Binding-site contacts:
Ligand atom N3 contacts residue ILE132 of chain 1.A at 3.6 Å.
Ligand atom C2 contacts residue ARG106 of chain 1.A at 3.5 Å.
Ligand atom O1B contacts residue ARG106 of chain 1.A at 3.0 Å.
Ligand atom SB contacts residue ARG106 of chain 1.A at 3.6 Å.
Ligand atom N9 contacts residue PHE101 of chain 1.A at 3.6 Å.
Ligand atom O2' contacts residue SER61 of chain 1.A at 3.5 Å (h-bond).
Ligand atom N7 contacts residue PHE101 of chain 1.A at 3.6 Å.
Ligand atom O1B contacts residue SER133 of chain 1.A at 3.5 Å (h-bond).
Ligand atom O3B contacts residue ARG92 of chain 1.A at 2.4 Å (salt-bridge).
Ligand atom N1 contacts residue THR186 of chain 1.A at 3.5 Å (h-bond).
Ligand atom O3' contacts residue LYS171 of chain 1.A at 3.1 Å (salt-bridge).
Ligand atom O2A contacts residue PHE131 of chain 1.A at 3.3 Å.
Ligand atom N6 contacts residue LYS183 of chain 1.A at 3.2 Å.
Ligand atom O2A contacts residue ARG92 of chain 1.A at 3.0 Å (salt-bridge).
Ligand atom C5 contacts residue PHE101 of chain 1.A at 3.6 Å (hydrophobic).
Ligand atom O2' contacts residue LEU173 of chain 1.A at 3.0 Å.
Ligand atom O1A contacts residue ILE132 of chain 1.A at 2.8 Å (h-bond).
Ligand atom O1B contacts residue PRO134 of chain 1.A at 2.8 Å.
Ligand atom O2A contacts residue ASN109 of chain 1.A at 3.1 Å (h-bond).
Ligand atom O3B contacts residue ARG106 of chain 1.A at 3.2 Å.
Ligand atom C2 contacts residue PHE185 of chain 1.A at 3.7 Å (hydrophobic).
Ligand atom O2B contacts residue ILE132 of chain 1.A at 3.4 Å (h-bond).
Ligand atom O2B contacts residue PHE131 of chain 1.A at 3.5 Å.
Ligand atom O3B contacts residue ASN109 of chain 1.A at 3.0 Å (h-bond).
Ligand atom N3 contacts residue PHE185 of chain 1.A at 3.6 Å.
Ligand atom SB contacts residue ARG92 of chain 1.A at 3.5 Å (salt-bridge).
Ligand atom C2 contacts residue ILE132 of chain 1.A at 3.7 Å (hydrophobic).
Ligand atom O1A contacts residue PHE131 of chain 1.A at 3.1 Å.
Ligand atom PA contacts residue ARG92 of chain 1.A at 3.7 Å.
Ligand atom O3A contacts residue ARG92 of chain 1.A at 3.5 Å (salt-bridge).
Ligand atom O1B contacts residue ILE132 of chain 1.A at 3.7 Å.
Ligand atom N1 contacts residue PHE185 of chain 1.A at 3.5 Å.
Ligand atom C4 contacts residue PHE101 of chain 1.A at 3.7 Å (hydrophobic).
Ligand atom C8 contacts residue PHE101 of chain 1.A at 3.5 Å (hydrophobic).
Ligand atom C2 contacts residue THR186 of chain 1.A at 3.4 Å.
Ligand atom N6 contacts residue PHE101 of chain 1.A at 3.3 Å.
Ligand atom O2' contacts residue PHE185 of chain 1.A at 3.2 Å.
Ligand atom N1 contacts residue ARG106 of chain 1.A at 3.2 Å (salt-bridge).
Ligand atom O2B contacts residue SER133 of chain 1.A at 2.7 Å (h-bond).
Ligand atom O4' contacts residue PHE101 of chain 1.A at 3.3 Å.

Sequence of chain 1.A:
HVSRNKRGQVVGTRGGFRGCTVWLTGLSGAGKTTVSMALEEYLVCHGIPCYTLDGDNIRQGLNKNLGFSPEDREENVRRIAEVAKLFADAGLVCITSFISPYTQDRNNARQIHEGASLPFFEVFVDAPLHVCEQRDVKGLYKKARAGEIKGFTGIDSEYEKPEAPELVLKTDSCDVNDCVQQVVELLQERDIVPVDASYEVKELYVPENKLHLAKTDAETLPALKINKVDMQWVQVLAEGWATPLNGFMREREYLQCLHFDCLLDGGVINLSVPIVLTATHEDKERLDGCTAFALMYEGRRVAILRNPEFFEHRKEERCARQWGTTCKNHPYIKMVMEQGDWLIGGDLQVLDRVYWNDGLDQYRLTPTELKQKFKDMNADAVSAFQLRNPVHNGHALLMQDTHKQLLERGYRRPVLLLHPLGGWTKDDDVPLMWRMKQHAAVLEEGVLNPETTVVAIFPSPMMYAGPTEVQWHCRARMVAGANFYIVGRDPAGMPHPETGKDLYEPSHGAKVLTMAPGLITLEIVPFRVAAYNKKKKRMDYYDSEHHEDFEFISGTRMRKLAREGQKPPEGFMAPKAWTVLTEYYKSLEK

This protein binds this small molecule.
Small molecule (SMILES): Nc1ncnc2c1ncn2[C@@H]1O[C@H](CO[P](=O)(O)OS(=O)(=O)O)[C@@H](O)[C@H]1O